Sequence of chain 5.S:
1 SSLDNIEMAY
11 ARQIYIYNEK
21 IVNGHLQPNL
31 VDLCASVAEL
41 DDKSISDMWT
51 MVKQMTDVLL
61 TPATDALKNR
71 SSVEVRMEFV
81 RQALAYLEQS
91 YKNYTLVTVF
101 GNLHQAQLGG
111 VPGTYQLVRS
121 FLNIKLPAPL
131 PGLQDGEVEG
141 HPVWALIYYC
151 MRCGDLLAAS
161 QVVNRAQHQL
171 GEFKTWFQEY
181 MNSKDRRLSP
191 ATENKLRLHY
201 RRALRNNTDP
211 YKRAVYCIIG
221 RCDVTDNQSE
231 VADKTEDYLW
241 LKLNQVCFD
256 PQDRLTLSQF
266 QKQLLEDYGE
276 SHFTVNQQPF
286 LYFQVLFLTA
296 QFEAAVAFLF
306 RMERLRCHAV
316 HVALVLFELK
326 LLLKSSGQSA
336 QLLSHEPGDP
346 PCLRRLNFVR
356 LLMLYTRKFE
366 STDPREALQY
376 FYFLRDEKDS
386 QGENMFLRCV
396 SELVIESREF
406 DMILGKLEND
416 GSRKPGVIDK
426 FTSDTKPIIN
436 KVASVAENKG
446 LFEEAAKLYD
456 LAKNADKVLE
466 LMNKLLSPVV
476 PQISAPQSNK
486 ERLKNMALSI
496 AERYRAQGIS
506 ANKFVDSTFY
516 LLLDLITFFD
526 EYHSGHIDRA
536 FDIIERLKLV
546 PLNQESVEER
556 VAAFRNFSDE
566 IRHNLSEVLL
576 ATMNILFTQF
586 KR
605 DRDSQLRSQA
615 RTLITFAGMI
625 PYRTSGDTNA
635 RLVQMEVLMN

Binding-site contacts:
Ligand atom CD1 contacts residue TYR94 of chain 5.S at 3.5 Å (hydrophobic).
Ligand atom CG contacts residue HIS277 of chain 5.S at 3.8 Å.
Ligand atom N contacts residue THR235 of chain 5.S at 3.9 Å.
Ligand atom CD contacts residue HIS277 of chain 5.S at 3.9 Å.
Ligand atom CG1 contacts residue TYR94 of chain 5.S at 3.8 Å (hydrophobic).
Ligand atom CG2 contacts residue PHE278 of chain 5.S at 3.7 Å (hydrophobic).
Ligand atom O contacts residue ASN281 of chain 5.S at 2.6 Å (h-bond).
Ligand atom CG2 contacts residue ASN281 of chain 5.S at 3.6 Å.
Ligand atom CG2 contacts residue LEU286 of chain 5.S at 3.7 Å (hydrophobic).
Ligand atom CG contacts residue LYS234 of chain 5.S at 3.3 Å.
Ligand atom O contacts residue LEU286 of chain 5.S at 3.2 Å.
Ligand atom N contacts residue ASN227 of chain 5.S at 3.0 Å (h-bond).
Ligand atom O contacts residue LYS234 of chain 5.S at 3.6 Å.
Ligand atom N contacts residue THR235 of chain 5.S at 3.5 Å (h-bond).
Ligand atom O contacts residue THR235 of chain 5.S at 3.1 Å (h-bond).
Ligand atom CB contacts residue HIS277 of chain 5.S at 3.7 Å.
Ligand atom CD contacts residue TYR273 of chain 5.S at 3.3 Å (hydrophobic).
Ligand atom CG2 contacts residue GLU236 of chain 5.S at 3.3 Å.
Ligand atom N contacts residue TYR273 of chain 5.S at 3.9 Å.
Ligand atom CG1 contacts residue VAL280 of chain 5.S at 4.0 Å (hydrophobic).
Ligand atom C contacts residue THR235 of chain 5.S at 3.6 Å.
Ligand atom O contacts residue TYR94 of chain 5.S at 2.9 Å.
Ligand atom C contacts residue ASN227 of chain 5.S at 3.5 Å.
Ligand atom O contacts residue HIS277 of chain 5.S at 3.4 Å.
Ligand atom O contacts residue ASN227 of chain 5.S at 3.6 Å.
Ligand atom CD1 contacts residue TYR91 of chain 5.S at 3.9 Å (hydrophobic).
Ligand atom C contacts residue TYR94 of chain 5.S at 4.0 Å (hydrophobic).
Ligand atom CB contacts residue LEU286 of chain 5.S at 3.9 Å (hydrophobic).
Ligand atom CA contacts residue ASN227 of chain 5.S at 3.7 Å.
Ligand atom CG contacts residue TYR273 of chain 5.S at 3.6 Å (hydrophobic).
Ligand atom CA contacts residue THR235 of chain 5.S at 3.6 Å.
Ligand atom O contacts residue THR235 of chain 5.S at 3.0 Å (h-bond).
Ligand atom C contacts residue THR235 of chain 5.S at 3.6 Å.
Ligand atom C contacts residue THR235 of chain 5.S at 3.6 Å.
Ligand atom CG contacts residue ASP233 of chain 5.S at 3.0 Å.
Ligand atom C contacts residue ASN281 of chain 5.S at 3.8 Å.
Ligand atom CB contacts residue TYR238 of chain 5.S at 3.6 Å (hydrophobic).
Ligand atom C contacts residue LEU286 of chain 5.S at 3.8 Å (hydrophobic).
Ligand atom CG2 contacts residue HIS277 of chain 5.S at 3.3 Å.
Ligand atom CB contacts residue ASP233 of chain 5.S at 3.0 Å.

This small molecule binds to this protein.
Small molecule (SMILES): CC[C@H](C)[C@H](NC(=O)[C@H](CO)NC(=O)[C@H](CCCN=C(N)N)NC(=O)[C@@H](NC(=O)[C@@H]1CCCN1C(=O)[C@@H]1CCCN1C(=O)[C@H](C)N)C(C)C)C(=O)N[C@H](C=O)Cc1ccc(O)cc1